Sequence of chain 22.F:
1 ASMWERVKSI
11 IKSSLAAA

Binding-site contacts:
Ligand atom O2 contacts residue GLN61 of chain 22.C at 3.9 Å.
Ligand atom N3 contacts residue GLN61 of chain 22.C at 3.6 Å.
Ligand atom C2 contacts residue GLN61 of chain 22.C at 3.9 Å.
Ligand atom O2' contacts residue LEU64 of chain 22.C at 3.9 Å.
Ligand atom O2 contacts residue U1 of chain 43.G at 2.9 Å (h-bond).
Ligand atom N3 contacts residue U1 of chain 43.G at 3.9 Å.
Ligand atom O4 contacts residue A4 of chain 43.G at 2.6 Å (h-bond).
Ligand atom C2 contacts residue C6 of chain 43.G at 3.4 Å.
Ligand atom C4 contacts residue A4 of chain 43.G at 3.2 Å.
Ligand atom C2 contacts residue U3 of chain 43.G at 3.8 Å.
Ligand atom C6 contacts residue U2 of chain 43.G at 3.4 Å.
Ligand atom N3 contacts residue U5 of chain 43.G at 3.6 Å.
Ligand atom C2 contacts residue U1 of chain 43.G at 3.9 Å.
Ligand atom N1 contacts residue U3 of chain 43.G at 3.8 Å.
Ligand atom OP1 contacts residue LYS12 of chain 22.F at 3.9 Å.
Ligand atom C4 contacts residue U1 of chain 43.G at 3.7 Å.
Ligand atom N3 contacts residue C6 of chain 43.G at 3.2 Å (h-bond).
Ligand atom N3 contacts residue A4 of chain 43.G at 3.8 Å.
Ligand atom N1 contacts residue U5 of chain 43.G at 3.7 Å.
Ligand atom N1 contacts residue U2 of chain 43.G at 2.8 Å.
Ligand atom C6 contacts residue A4 of chain 43.G at 3.7 Å.
Ligand atom OP2 contacts residue LYS8 of chain 22.F at 3.8 Å.
Ligand atom O2 contacts residue C6 of chain 43.G at 2.9 Å (h-bond).
Ligand atom C5 contacts residue U5 of chain 43.G at 3.9 Å.
Ligand atom OP1 contacts residue LYS68 of chain 22.C at 3.2 Å (salt-bridge).
Ligand atom C6 contacts residue U5 of chain 43.G at 3.6 Å.
Ligand atom O4 contacts residue U1 of chain 43.G at 2.8 Å (h-bond).
Ligand atom C2 contacts residue A4 of chain 43.G at 3.9 Å.
Ligand atom N3 contacts residue U2 of chain 43.G at 3.6 Å.
Ligand atom N6 contacts residue U2 of chain 43.G at 2.6 Å (h-bond).
Ligand atom C2 contacts residue U2 of chain 43.G at 3.6 Å.
Ligand atom C4 contacts residue U5 of chain 43.G at 3.7 Å.
Ligand atom O2 contacts residue U2 of chain 43.G at 3.6 Å.
Ligand atom O4 contacts residue U5 of chain 43.G at 2.8 Å (h-bond).
Ligand atom OP1 contacts residue LYS8 of chain 22.F at 3.1 Å.
Ligand atom N3 contacts residue U1 of chain 43.G at 3.8 Å.
Ligand atom OP1 contacts residue LEU56 of chain 22.C at 2.8 Å.
Ligand atom O2' contacts residue THR57 of chain 22.C at 3.2 Å.
Ligand atom OP1 contacts residue PHE76 of chain 22.C at 3.7 Å.
Ligand atom C5 contacts residue A4 of chain 43.G at 2.8 Å.

Sequence of chain 22.C:
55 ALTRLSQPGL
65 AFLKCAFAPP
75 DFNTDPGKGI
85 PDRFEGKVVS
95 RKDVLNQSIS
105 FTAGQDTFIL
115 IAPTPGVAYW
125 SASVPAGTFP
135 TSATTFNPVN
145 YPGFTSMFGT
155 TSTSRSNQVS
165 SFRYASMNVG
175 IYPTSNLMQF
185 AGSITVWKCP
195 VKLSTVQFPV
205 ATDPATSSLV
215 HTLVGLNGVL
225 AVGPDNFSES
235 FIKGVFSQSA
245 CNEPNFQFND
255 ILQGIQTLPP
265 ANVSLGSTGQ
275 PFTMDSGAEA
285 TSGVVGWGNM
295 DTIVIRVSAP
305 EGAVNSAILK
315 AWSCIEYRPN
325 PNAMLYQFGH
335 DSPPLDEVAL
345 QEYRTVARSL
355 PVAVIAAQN

The protein below binds the small molecule below.
Small molecule (SMILES): Nc1ccn([C@@H]2O[C@H](CO[P](=O)(O)O[C@H]3[C@@H](O)[C@H](n4ccc(=O)[nH]c4=O)O[C@@H]3CO[P](=O)(O)O[C@H]3[C@@H](O)[C@H](n4cnc5c(N)ncnc54)O[C@@H]3CO)[C@@H](O[P](=O)(O)OC[C@H]3O[C@@H](n4ccc(=O)[nH]c4=O)[C@H](O)[C@@H]3O)[C@H]2O)c(=O)n1.O=c1ccn([C@@H]2O[C@H](CO[P](=O)(O)O[C@H]3[C@@H](O)[C@H](n4ccc(=O)[nH]c4=O)O[C@@H]3CO[P](=O)(O)O[C@H]3[C@@H](O)[C@H](n4ccc(=O)[nH]c4=O)O[C@@H]3CO)[C@@H](O)[C@H]2O)c(=O)[nH]1

Sequence of chain 43.C:
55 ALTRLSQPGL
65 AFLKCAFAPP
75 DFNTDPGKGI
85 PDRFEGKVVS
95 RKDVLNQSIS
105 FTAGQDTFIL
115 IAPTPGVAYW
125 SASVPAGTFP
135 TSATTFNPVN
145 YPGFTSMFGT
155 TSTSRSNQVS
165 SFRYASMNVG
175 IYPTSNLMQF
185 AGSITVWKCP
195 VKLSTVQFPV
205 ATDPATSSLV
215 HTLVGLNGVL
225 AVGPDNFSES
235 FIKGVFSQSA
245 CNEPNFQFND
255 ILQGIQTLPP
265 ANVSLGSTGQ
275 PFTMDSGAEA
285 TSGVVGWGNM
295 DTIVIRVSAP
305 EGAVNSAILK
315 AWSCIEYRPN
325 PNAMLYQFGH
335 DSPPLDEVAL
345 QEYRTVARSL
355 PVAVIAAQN